This small molecule binds to this protein.
Small molecule (SMILES): CC(=O)N[C@H]1[C@H](O[C@H]2[C@H](O)[C@@H](NC(C)=O)CO[C@@H]2CO)O[C@H](CO)[C@@H](O)[C@@H]1O

Sequence of chain 1.C:
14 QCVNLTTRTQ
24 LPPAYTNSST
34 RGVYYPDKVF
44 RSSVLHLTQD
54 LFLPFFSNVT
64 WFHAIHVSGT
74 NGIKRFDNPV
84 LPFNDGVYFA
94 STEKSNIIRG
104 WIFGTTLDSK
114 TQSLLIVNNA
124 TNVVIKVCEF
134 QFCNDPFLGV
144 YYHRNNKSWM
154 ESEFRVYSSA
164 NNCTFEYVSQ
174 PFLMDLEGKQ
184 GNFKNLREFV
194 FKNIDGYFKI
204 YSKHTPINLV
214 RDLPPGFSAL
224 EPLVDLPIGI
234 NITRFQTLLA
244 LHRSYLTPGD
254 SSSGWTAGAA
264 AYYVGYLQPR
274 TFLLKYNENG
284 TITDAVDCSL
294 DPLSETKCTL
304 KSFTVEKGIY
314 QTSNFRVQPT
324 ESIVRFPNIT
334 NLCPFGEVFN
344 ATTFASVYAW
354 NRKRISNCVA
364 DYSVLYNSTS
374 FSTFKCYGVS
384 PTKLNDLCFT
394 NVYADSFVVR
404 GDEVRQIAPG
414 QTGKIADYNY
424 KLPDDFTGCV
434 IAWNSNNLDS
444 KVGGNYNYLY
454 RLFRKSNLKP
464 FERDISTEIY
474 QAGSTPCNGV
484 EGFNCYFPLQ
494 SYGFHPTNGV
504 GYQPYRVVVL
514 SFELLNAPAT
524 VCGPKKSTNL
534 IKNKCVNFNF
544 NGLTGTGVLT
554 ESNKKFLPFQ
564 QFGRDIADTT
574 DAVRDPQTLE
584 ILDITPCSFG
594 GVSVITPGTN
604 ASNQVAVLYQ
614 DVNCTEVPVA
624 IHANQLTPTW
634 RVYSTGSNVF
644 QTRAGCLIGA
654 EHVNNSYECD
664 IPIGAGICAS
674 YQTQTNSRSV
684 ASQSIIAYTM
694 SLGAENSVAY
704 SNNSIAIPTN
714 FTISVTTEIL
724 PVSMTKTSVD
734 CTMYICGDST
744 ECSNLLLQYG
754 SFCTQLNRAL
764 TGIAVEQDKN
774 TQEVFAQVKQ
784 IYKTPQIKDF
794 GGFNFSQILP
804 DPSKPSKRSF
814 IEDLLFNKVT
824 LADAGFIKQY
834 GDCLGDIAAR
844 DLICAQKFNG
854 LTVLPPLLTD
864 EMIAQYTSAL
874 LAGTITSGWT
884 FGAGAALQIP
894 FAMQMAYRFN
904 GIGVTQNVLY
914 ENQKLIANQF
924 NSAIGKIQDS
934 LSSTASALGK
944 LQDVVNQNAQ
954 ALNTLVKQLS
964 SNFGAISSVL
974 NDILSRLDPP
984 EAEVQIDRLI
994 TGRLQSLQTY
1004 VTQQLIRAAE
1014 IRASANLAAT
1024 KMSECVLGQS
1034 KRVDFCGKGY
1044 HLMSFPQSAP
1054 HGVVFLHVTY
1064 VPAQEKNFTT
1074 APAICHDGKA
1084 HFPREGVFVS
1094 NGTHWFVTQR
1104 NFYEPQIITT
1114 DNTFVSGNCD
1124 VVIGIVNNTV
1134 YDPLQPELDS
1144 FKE

Sequence of chain 1.B:
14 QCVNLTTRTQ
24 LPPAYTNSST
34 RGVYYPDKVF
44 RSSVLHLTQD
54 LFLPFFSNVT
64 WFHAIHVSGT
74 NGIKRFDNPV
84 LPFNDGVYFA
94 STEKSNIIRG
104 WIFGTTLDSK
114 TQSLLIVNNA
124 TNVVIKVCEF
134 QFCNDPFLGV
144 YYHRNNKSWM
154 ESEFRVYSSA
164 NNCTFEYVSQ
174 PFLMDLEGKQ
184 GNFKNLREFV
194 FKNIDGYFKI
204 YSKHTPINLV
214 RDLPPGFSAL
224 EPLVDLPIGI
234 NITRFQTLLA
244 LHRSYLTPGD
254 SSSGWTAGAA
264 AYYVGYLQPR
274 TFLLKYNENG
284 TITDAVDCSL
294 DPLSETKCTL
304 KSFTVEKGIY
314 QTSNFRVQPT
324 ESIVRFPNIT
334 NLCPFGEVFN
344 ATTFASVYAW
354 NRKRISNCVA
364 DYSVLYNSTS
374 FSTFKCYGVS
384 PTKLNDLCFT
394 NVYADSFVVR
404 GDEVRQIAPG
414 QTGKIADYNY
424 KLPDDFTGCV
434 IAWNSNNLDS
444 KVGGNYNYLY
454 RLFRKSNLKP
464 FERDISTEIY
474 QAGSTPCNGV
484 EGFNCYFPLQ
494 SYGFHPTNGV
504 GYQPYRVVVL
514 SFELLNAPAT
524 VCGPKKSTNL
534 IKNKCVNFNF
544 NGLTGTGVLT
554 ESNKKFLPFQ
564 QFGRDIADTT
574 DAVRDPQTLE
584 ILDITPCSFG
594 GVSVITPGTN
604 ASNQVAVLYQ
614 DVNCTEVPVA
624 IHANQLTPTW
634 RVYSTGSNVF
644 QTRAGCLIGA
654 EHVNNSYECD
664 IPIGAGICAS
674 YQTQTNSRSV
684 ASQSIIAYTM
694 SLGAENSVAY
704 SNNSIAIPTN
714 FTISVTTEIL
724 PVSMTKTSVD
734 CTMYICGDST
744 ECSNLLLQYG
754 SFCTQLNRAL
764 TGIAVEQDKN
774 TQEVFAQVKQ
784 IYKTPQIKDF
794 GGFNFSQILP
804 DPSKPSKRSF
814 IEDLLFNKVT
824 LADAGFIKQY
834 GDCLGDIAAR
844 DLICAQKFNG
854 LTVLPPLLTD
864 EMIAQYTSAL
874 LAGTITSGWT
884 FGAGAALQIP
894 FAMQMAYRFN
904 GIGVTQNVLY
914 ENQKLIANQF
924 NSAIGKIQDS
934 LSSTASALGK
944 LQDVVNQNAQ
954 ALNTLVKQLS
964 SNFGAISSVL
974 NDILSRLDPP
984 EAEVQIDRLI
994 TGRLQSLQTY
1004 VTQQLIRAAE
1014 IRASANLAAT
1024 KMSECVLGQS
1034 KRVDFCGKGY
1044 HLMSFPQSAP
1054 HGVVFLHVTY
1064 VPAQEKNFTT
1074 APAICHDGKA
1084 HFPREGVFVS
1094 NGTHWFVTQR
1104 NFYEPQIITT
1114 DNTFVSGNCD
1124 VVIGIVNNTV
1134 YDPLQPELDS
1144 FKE

Binding-site contacts:
Ligand atom N2 contacts residue ASN164 of chain 1.C at 2.8 Å (h-bond).
Ligand atom C1 contacts residue ASN164 of chain 1.C at 3.8 Å.
Ligand atom C3 contacts residue ASN164 of chain 1.C at 3.8 Å.
Ligand atom C2 contacts residue ASN164 of chain 1.C at 3.6 Å.
Ligand atom C5 contacts residue ASN165 of chain 1.C at 3.6 Å.
Ligand atom N2 contacts residue ASN165 of chain 1.C at 2.8 Å (h-bond).
Ligand atom C8 contacts residue ASN164 of chain 1.C at 3.6 Å.
Ligand atom O5 contacts residue ASN165 of chain 1.C at 2.4 Å (h-bond).
Ligand atom C8 contacts residue SER112 of chain 1.C at 4.3 Å.
Ligand atom O6 contacts residue TYR351 of chain 1.B at 4.0 Å.
Ligand atom C7 contacts residue ASN164 of chain 1.C at 3.7 Å.
Ligand atom C4 contacts residue ASN165 of chain 1.C at 4.3 Å.
Ligand atom C2 contacts residue ASN165 of chain 1.C at 2.5 Å.
Ligand atom O3 contacts residue ASN164 of chain 1.C at 4.5 Å.
Ligand atom C7 contacts residue ASN165 of chain 1.C at 3.6 Å.
Ligand atom O7 contacts residue ASN165 of chain 1.C at 4.1 Å.
Ligand atom C1 contacts residue ASN165 of chain 1.C at 1.4 Å.
Ligand atom C3 contacts residue ASN165 of chain 1.C at 3.8 Å.